Binding-site contacts:
Ligand atom CZ contacts residue ALA42 of chain 5.A at 3.6 Å (hydrophobic).
Ligand atom CE2 contacts residue ASN207 of chain 5.A at 3.5 Å.
Ligand atom CZ2 contacts residue ASN207 of chain 5.A at 3.7 Å.
Ligand atom CG contacts residue VAL40 of chain 2.A at 3.7 Å (hydrophobic).
Ligand atom N contacts residue GLU44 of chain 2.A at 3.1 Å (salt-bridge).
Ligand atom CZ2 contacts residue ASN74 of chain 2.A at 3.5 Å.
Ligand atom CE2 contacts residue VAL40 of chain 2.A at 3.7 Å (hydrophobic).
Ligand atom CD1 contacts residue ASN74 of chain 2.A at 3.8 Å.
Ligand atom C contacts residue VAL205 of chain 5.A at 3.5 Å (hydrophobic).
Ligand atom CD2 contacts residue VAL40 of chain 2.A at 3.6 Å (hydrophobic).
Ligand atom N contacts residue VAL205 of chain 5.A at 2.8 Å (h-bond).
Ligand atom CZ contacts residue SER38 of chain 5.A at 3.4 Å.
Ligand atom O contacts residue VAL205 of chain 5.A at 3.6 Å (h-bond).
Ligand atom CH2 contacts residue ILE37 of chain 2.A at 3.8 Å (hydrophobic).
Ligand atom CE2 contacts residue GLU45 of chain 5.A at 3.7 Å.
Ligand atom CD1 contacts residue ASN207 of chain 5.A at 3.5 Å.
Ligand atom O contacts residue VAL205 of chain 5.A at 3.0 Å (h-bond).
Ligand atom CA contacts residue GLU44 of chain 2.A at 3.8 Å.
Ligand atom O contacts residue ASN207 of chain 5.A at 3.2 Å (h-bond).
Ligand atom O contacts residue ALA206 of chain 5.A at 3.2 Å.
Ligand atom CE1 contacts residue SER38 of chain 5.A at 3.8 Å.
Ligand atom CH2 contacts residue ARG34 of chain 5.A at 3.4 Å.
Ligand atom CA contacts residue VAL205 of chain 5.A at 3.3 Å (hydrophobic).
Ligand atom CA contacts residue GLU44 of chain 2.A at 3.2 Å.
Ligand atom CD2 contacts residue LEU41 of chain 5.A at 3.5 Å (hydrophobic).
Ligand atom C contacts residue LEU203 of chain 5.A at 3.9 Å (hydrophobic).
Ligand atom CA contacts residue VAL205 of chain 5.A at 3.8 Å (hydrophobic).
Ligand atom CD1 contacts residue SER38 of chain 5.A at 3.7 Å.
Ligand atom NE1 contacts residue ASN74 of chain 2.A at 2.9 Å (h-bond).
Ligand atom NE1 contacts residue ASN207 of chain 5.A at 3.6 Å (h-bond).
Ligand atom CD1 contacts residue VAL40 of chain 2.A at 3.9 Å (hydrophobic).
Ligand atom CE1 contacts residue ALA206 of chain 5.A at 3.8 Å (hydrophobic).
Ligand atom CB contacts residue GLU44 of chain 2.A at 3.5 Å.
Ligand atom N contacts residue ASN49 of chain 2.A at 3.9 Å.
Ligand atom O contacts residue ASN207 of chain 5.A at 2.8 Å (h-bond).
Ligand atom C contacts residue GLU44 of chain 2.A at 3.2 Å.
Ligand atom CZ2 contacts residue ARG34 of chain 5.A at 3.6 Å.
Ligand atom N contacts residue GLU44 of chain 2.A at 3.0 Å (salt-bridge).
Ligand atom CD2 contacts residue GLU45 of chain 5.A at 3.6 Å.
Ligand atom CB contacts residue GLU44 of chain 2.A at 3.2 Å.

This small molecule binds to this protein.
Small molecule (SMILES): CC(C)C[C@H](NC(=O)[C@H](CC1=CN=C2C=CC=CC12)NC(=O)[C@H](C)NC(=O)[C@@H]1CCCN1)C(=O)N[C@@H](Cc1ccccc1)C(=O)N[C@@H](CCC(=O)O)C(=O)N[C@@H](C)C=O

Sequence of chain 5.A:
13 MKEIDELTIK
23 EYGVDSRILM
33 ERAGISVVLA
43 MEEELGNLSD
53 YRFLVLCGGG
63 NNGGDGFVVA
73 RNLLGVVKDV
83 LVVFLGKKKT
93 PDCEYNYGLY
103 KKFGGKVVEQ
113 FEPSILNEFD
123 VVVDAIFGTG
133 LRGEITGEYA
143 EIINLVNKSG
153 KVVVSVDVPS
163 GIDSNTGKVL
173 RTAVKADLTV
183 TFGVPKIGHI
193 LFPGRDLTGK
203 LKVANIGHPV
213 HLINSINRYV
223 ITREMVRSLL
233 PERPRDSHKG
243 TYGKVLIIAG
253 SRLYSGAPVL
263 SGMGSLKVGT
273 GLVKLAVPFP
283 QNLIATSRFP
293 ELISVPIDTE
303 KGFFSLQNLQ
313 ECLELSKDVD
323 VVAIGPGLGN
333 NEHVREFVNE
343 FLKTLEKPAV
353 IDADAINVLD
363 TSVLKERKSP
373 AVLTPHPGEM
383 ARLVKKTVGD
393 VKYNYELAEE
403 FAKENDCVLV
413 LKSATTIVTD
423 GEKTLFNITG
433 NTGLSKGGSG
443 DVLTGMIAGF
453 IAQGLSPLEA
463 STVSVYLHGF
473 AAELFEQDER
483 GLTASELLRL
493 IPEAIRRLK

Sequence of chain 2.A:
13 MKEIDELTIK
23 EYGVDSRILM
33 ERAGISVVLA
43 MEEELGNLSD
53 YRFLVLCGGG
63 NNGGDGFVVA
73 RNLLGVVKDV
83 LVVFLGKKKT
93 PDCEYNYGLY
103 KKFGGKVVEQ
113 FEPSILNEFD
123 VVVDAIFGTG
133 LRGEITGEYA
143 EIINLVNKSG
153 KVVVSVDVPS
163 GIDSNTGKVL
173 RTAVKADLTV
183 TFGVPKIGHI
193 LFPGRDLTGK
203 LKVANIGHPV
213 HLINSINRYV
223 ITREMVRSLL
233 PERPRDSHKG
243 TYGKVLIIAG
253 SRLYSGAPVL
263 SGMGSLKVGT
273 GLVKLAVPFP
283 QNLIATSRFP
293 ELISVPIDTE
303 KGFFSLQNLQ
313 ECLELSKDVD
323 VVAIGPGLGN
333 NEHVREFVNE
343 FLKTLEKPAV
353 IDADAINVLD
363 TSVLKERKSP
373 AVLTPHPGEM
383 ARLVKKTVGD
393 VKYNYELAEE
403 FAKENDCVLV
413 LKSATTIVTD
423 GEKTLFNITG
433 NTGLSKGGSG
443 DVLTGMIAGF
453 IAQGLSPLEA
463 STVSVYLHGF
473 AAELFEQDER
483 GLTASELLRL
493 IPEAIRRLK